Binding-site contacts:
Ligand atom C6 contacts residue TRP649 of chain 1.A at 3.9 Å (hydrophobic).
Ligand atom O5 contacts residue TRP649 of chain 1.A at 3.5 Å.
Ligand atom O5 contacts residue TRP649 of chain 1.A at 3.4 Å.
Ligand atom O6 contacts residue PRO652 of chain 1.A at 3.3 Å.
Ligand atom O6 contacts residue TRP649 of chain 1.A at 3.7 Å.
Ligand atom C3 contacts residue TRP649 of chain 1.A at 4.0 Å (hydrophobic).
Ligand atom O4 contacts residue TRP649 of chain 1.A at 3.6 Å.
Ligand atom C2 contacts residue ASN56 of chain 1.A at 2.4 Å.
Ligand atom O5 contacts residue ALA200 of chain 2.A at 3.9 Å.
Ligand atom C4 contacts residue GLY201 of chain 2.A at 3.6 Å.
Ligand atom C3 contacts residue ASN56 of chain 1.A at 3.7 Å.
Ligand atom C1 contacts residue ASN56 of chain 1.A at 1.4 Å.
Ligand atom C4 contacts residue LEU647 of chain 1.A at 3.9 Å (hydrophobic).
Ligand atom C6 contacts residue TYR207 of chain 2.A at 3.4 Å (hydrophobic).
Ligand atom C7 contacts residue ASN56 of chain 1.A at 3.6 Å.
Ligand atom C5 contacts residue TRP649 of chain 1.A at 3.8 Å (hydrophobic).
Ligand atom C6 contacts residue PRO652 of chain 1.A at 3.8 Å (hydrophobic).
Ligand atom N2 contacts residue ASN56 of chain 1.A at 2.9 Å (h-bond).
Ligand atom C6 contacts residue VAL648 of chain 1.A at 3.5 Å (hydrophobic).
Ligand atom C2 contacts residue TRP649 of chain 1.A at 3.9 Å (hydrophobic).
Ligand atom C2 contacts residue LEU647 of chain 1.A at 4.0 Å (hydrophobic).
Ligand atom C4 contacts residue TRP649 of chain 1.A at 3.9 Å (hydrophobic).
Ligand atom O7 contacts residue ASN56 of chain 1.A at 3.8 Å.
Ligand atom O2 contacts residue GLY201 of chain 2.A at 3.9 Å.
Ligand atom O6 contacts residue TYR663 of chain 1.A at 3.7 Å.
Ligand atom O6 contacts residue TYR207 of chain 2.A at 3.4 Å (h-bond).
Ligand atom O5 contacts residue LYS403 of chain 1.A at 3.9 Å.
Ligand atom C5 contacts residue LYS403 of chain 1.A at 4.0 Å.
Ligand atom O2 contacts residue ALA200 of chain 2.A at 3.4 Å.
Ligand atom C6 contacts residue LEU647 of chain 1.A at 3.9 Å (hydrophobic).
Ligand atom C1 contacts residue TRP649 of chain 1.A at 3.9 Å (hydrophobic).
Ligand atom O6 contacts residue LYS403 of chain 1.A at 3.0 Å (salt-bridge).
Ligand atom C6 contacts residue LYS403 of chain 1.A at 4.0 Å.
Ligand atom O3 contacts residue TRP649 of chain 1.A at 3.5 Å.
Ligand atom C5 contacts residue ASN56 of chain 1.A at 3.6 Å.
Ligand atom O6 contacts residue VAL648 of chain 1.A at 4.0 Å.
Ligand atom O5 contacts residue ASN56 of chain 1.A at 2.3 Å (h-bond).
Ligand atom C8 contacts residue ALA200 of chain 2.A at 3.8 Å (hydrophobic).
Ligand atom O5 contacts residue LEU647 of chain 1.A at 3.5 Å.
Ligand atom O3 contacts residue GLY201 of chain 2.A at 3.7 Å.

Sequence of chain 2.A:
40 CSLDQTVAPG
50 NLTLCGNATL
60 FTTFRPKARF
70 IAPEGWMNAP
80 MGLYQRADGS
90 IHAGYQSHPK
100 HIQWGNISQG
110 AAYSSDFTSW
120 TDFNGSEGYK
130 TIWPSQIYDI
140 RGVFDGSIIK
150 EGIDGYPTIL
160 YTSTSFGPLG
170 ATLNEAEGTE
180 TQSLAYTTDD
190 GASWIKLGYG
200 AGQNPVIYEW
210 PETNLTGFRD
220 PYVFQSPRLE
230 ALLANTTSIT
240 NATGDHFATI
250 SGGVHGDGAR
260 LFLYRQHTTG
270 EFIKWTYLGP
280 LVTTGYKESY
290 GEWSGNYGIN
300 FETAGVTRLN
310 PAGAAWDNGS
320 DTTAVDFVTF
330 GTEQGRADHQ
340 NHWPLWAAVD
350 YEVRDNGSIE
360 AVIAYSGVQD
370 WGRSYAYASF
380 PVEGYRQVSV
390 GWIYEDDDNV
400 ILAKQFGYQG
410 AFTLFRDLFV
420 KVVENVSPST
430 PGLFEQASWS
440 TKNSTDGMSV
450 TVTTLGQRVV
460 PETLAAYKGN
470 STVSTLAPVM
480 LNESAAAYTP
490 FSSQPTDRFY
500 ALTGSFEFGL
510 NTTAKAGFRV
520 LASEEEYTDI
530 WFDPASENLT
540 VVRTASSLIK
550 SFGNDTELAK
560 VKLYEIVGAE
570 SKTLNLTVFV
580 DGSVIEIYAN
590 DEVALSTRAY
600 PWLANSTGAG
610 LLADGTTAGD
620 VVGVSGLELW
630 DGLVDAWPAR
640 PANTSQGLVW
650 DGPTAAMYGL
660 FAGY

Sequence of chain 1.A:
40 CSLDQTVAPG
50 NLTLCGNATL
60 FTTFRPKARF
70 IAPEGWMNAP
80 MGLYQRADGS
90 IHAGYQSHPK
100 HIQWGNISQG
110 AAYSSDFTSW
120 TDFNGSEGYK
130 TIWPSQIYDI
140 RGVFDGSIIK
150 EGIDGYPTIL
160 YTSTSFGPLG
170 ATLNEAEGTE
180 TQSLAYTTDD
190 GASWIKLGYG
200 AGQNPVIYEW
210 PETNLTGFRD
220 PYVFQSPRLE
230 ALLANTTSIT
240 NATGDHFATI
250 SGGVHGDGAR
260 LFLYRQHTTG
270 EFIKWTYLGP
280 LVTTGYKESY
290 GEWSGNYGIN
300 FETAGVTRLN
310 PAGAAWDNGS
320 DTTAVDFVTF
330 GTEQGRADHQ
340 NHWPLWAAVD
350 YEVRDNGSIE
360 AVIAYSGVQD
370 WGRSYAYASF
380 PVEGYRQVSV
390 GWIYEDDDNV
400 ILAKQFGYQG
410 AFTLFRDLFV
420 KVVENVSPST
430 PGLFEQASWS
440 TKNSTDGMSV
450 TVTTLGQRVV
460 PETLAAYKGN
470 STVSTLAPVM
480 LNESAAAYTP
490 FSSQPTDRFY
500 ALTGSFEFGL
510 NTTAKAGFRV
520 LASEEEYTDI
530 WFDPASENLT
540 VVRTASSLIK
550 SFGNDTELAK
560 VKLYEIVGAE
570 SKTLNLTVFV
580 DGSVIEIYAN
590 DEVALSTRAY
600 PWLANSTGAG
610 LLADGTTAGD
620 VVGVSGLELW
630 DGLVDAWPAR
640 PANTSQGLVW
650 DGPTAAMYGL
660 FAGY

A protein and the small-molecule ligand that binds it are described below.
Small molecule (SMILES): CC(=O)N[C@H]1[C@H](O[C@H]2[C@H](O)[C@@H](NC(C)=O)CO[C@@H]2CO)O[C@H](CO)[C@@H](O[C@@H]2O[C@H](CO[C@H]3O[C@H](CO)[C@@H](O)[C@H](O[C@H]4O[C@H](CO)[C@@H](O)[C@H](O)[C@@H]4O)[C@@H]3O)[C@@H](O)[C@H](O[C@H]3O[C@H](CO)[C@@H](O)[C@H](O)[C@@H]3O)[C@@H]2O)[C@@H]1O